Binding-site contacts:
Ligand atom O2 contacts residue VAL151 of chain 1.B at 3.1 Å.
Ligand atom O4 contacts residue PHE251 of chain 1.B at 3.5 Å.
Ligand atom C8 contacts residue LEU150 of chain 1.B at 4.0 Å (hydrophobic).
Ligand atom C9 contacts residue PHE140 of chain 1.B at 3.5 Å (hydrophobic).
Ligand atom C10 contacts residue GLY246 of chain 1.B at 3.5 Å.
Ligand atom C2 contacts residue VAL151 of chain 1.B at 3.4 Å (hydrophobic).
Ligand atom C10 contacts residue GLY247 of chain 1.B at 3.7 Å.
Ligand atom I2 contacts residue HIS153 of chain 1.B at 3.9 Å.
Ligand atom C14 contacts residue PHE251 of chain 1.B at 3.7 Å (hydrophobic).
Ligand atom C12 contacts residue LEU150 of chain 1.B at 3.9 Å (hydrophobic).
Ligand atom I1 contacts residue VAL151 of chain 1.B at 3.9 Å.
Ligand atom I2 contacts residue HIS183 of chain 1.B at 3.9 Å.
Ligand atom C8 contacts residue MET248 of chain 1.B at 3.7 Å (hydrophobic).
Ligand atom I1 contacts residue PRO141 of chain 1.B at 4.0 Å.
Ligand atom C11 contacts residue PHE140 of chain 1.B at 3.5 Å (hydrophobic).
Ligand atom O3 contacts residue PHE140 of chain 1.B at 3.4 Å.
Ligand atom C4 contacts residue MET248 of chain 1.B at 3.7 Å (hydrophobic).
Ligand atom O1 contacts residue GLY246 of chain 1.B at 2.6 Å (h-bond).
Ligand atom C3 contacts residue PHE140 of chain 1.B at 3.8 Å (hydrophobic).
Ligand atom I2 contacts residue LEU150 of chain 1.B at 4.1 Å.
Ligand atom C4 contacts residue VAL151 of chain 1.B at 3.3 Å (hydrophobic).
Ligand atom I2 contacts residue MET248 of chain 1.B at 3.8 Å.
Ligand atom C6 contacts residue LEU150 of chain 1.B at 4.0 Å (hydrophobic).
Ligand atom O1 contacts residue HIS273 of chain 1.B at 3.7 Å.
Ligand atom C8 contacts residue HIS183 of chain 1.B at 4.0 Å.
Ligand atom C12 contacts residue MET248 of chain 1.B at 4.1 Å (hydrophobic).
Ligand atom C5 contacts residue PHE140 of chain 1.B at 3.7 Å (hydrophobic).
Ligand atom C8 contacts residue GLY246 of chain 1.B at 3.5 Å.
Ligand atom I3 contacts residue PHE140 of chain 1.B at 3.8 Å.
Ligand atom I3 contacts residue MET248 of chain 1.B at 3.5 Å.
Ligand atom C6 contacts residue MET248 of chain 1.B at 3.4 Å (hydrophobic).
Ligand atom C11 contacts residue PHE251 of chain 1.B at 3.5 Å (hydrophobic).
Ligand atom C1 contacts residue PHE140 of chain 1.B at 3.8 Å (hydrophobic).
Ligand atom I3 contacts residue PHE251 of chain 1.B at 3.8 Å.
Ligand atom C13 contacts residue PHE251 of chain 1.B at 4.0 Å (hydrophobic).
Ligand atom O2 contacts residue PHE140 of chain 1.B at 4.0 Å.
Ligand atom C10 contacts residue MET248 of chain 1.B at 3.8 Å (hydrophobic).
Ligand atom O1 contacts residue HIS183 of chain 1.B at 3.4 Å.
Ligand atom C10 contacts residue LEU150 of chain 1.B at 3.4 Å (hydrophobic).
Ligand atom C7 contacts residue PHE140 of chain 1.B at 3.8 Å (hydrophobic).

Sequence of chain 1.B:
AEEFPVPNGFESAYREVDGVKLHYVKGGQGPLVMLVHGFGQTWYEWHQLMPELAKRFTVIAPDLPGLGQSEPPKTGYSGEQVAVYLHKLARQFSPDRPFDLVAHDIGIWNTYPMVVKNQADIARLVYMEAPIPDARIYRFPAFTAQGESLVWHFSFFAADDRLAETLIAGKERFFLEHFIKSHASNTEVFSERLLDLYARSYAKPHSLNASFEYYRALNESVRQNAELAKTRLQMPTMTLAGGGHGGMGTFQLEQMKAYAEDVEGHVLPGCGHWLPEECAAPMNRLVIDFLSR

The protein below binds the small molecule below.
Small molecule (SMILES): O=C(O)Cc1cc(I)c(Oc2ccc(O)c(I)c2)c(I)c1